Sequence of chain 1.B:
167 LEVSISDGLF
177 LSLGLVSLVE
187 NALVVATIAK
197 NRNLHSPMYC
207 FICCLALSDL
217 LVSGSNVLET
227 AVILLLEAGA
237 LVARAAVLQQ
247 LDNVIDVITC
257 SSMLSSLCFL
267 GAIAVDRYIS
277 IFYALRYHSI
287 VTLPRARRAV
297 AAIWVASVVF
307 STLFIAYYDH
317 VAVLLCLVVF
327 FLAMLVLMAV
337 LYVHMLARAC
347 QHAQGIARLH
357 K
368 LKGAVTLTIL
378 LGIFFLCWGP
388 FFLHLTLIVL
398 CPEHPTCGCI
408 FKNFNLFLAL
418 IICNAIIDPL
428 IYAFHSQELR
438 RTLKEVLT

A protein and the small-molecule ligand that binds it are described below.
Small molecule (SMILES): CCCC[C@H](NC(=O)[C@H](CO)NC(=O)[C@@H](N)Cc1ccc(O)cc1)C(=O)N[C@@H](CCC(=O)O)C(=O)N[C@@H](CC1=NC=NC1)C(=O)N[C@H](Cc1ccccc1)C(=O)N[C@@H](CCCN=C(N)N)C(=O)N[C@@H](CC1=CN=C2CC=CC=C12)C(=O)NCC(=O)N[C@@H](CCCCN)C(=O)N1CCC[C@H]1C(=O)N[C@H](C=O)C(C)C

Binding-site contacts:
Ligand atom NE1 contacts residue LEU320 of chain 1.B at 3.5 Å.
Ligand atom CE2 contacts residue MET259 of chain 1.B at 3.6 Å (hydrophobic).
Ligand atom CB contacts residue PRO399 of chain 1.B at 3.6 Å (hydrophobic).
Ligand atom CE1 contacts residue CYS256 of chain 1.B at 3.4 Å (hydrophobic).
Ligand atom CA contacts residue PHE411 of chain 1.B at 3.6 Å (hydrophobic).
Ligand atom O contacts residue CA1 of chain 1.G at 2.7 Å.
Ligand atom N contacts residue GLU225 of chain 1.B at 3.1 Å (salt-bridge).
Ligand atom NH2 contacts residue ASP252 of chain 1.B at 3.5 Å (salt-bridge).
Ligand atom O contacts residue PHE411 of chain 1.B at 3.5 Å.
Ligand atom NH2 contacts residue ASP248 of chain 1.B at 2.9 Å (salt-bridge).
Ligand atom CE contacts residue VAL228 of chain 1.B at 3.4 Å (hydrophobic).
Ligand atom O contacts residue HIS391 of chain 1.B at 2.8 Å (h-bond).
Ligand atom NE2 contacts residue ASP173 of chain 1.B at 2.6 Å (salt-bridge).
Ligand atom CD2 contacts residue ASP173 of chain 1.B at 3.5 Å.
Ligand atom NE1 contacts residue TYR314 of chain 1.B at 2.8 Å (h-bond).
Ligand atom CE2 contacts residue PHE388 of chain 1.B at 3.4 Å (hydrophobic).
Ligand atom CZ contacts residue ASP252 of chain 1.B at 3.5 Å.
Ligand atom O contacts residue ASP252 of chain 1.B at 2.9 Å (salt-bridge).
Ligand atom CE1 contacts residue THR226 of chain 1.B at 3.0 Å.
Ligand atom CD contacts residue ASP252 of chain 1.B at 3.5 Å.
Ligand atom NE contacts residue ASP248 of chain 1.B at 3.3 Å (salt-bridge).
Ligand atom CG contacts residue PRO399 of chain 1.B at 3.5 Å (hydrophobic).
Ligand atom CH2 contacts residue LEU323 of chain 1.B at 3.5 Å (hydrophobic).
Ligand atom CZ contacts residue ASN249 of chain 1.B at 3.3 Å.
Ligand atom O contacts residue GLU225 of chain 1.B at 3.2 Å (salt-bridge).
Ligand atom NH1 contacts residue ILE311 of chain 1.B at 3.5 Å (h-bond).
Ligand atom CG contacts residue ASP252 of chain 1.B at 3.2 Å.
Ligand atom CZ contacts residue ASP248 of chain 1.B at 3.5 Å.
Ligand atom NH1 contacts residue TYR314 of chain 1.B at 3.1 Å.
Ligand atom NE contacts residue ASP252 of chain 1.B at 2.7 Å (salt-bridge).
Ligand atom O contacts residue HIS391 of chain 1.B at 3.4 Å.
Ligand atom CD1 contacts residue TYR314 of chain 1.B at 3.2 Å (hydrophobic).
Ligand atom O contacts residue CA1 of chain 1.G at 2.4 Å.
Ligand atom CD1 contacts residue LEU320 of chain 1.B at 3.5 Å (hydrophobic).
Ligand atom C contacts residue CA1 of chain 1.G at 3.6 Å.
Ligand atom CD2 contacts residue MET259 of chain 1.B at 3.5 Å (hydrophobic).
Ligand atom NH2 contacts residue ASN249 of chain 1.B at 2.3 Å (h-bond).
Ligand atom CE1 contacts residue ASP173 of chain 1.B at 3.5 Å.
Ligand atom O contacts residue PHE411 of chain 1.B at 3.1 Å.
Ligand atom CD contacts residue ASP248 of chain 1.B at 3.2 Å.